Sequence of chain 1.C:
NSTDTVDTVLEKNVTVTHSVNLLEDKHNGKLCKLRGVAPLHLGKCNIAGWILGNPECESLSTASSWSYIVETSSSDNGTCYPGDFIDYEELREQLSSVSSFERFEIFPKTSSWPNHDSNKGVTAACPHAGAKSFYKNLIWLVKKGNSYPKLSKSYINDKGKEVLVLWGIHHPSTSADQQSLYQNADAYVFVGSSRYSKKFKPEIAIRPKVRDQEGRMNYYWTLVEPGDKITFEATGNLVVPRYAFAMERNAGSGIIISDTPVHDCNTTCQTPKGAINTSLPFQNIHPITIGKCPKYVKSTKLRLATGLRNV

Binding-site contacts:
Ligand atom C4 contacts residue GLY55 of chain 1.C at 4.5 Å.
Ligand atom C2 contacts residue ARG54 of chain 1.C at 4.4 Å.
Ligand atom C2 contacts residue GLY55 of chain 1.C at 3.8 Å.
Ligand atom C3 contacts residue GLY55 of chain 1.C at 4.5 Å.
Ligand atom C6 contacts residue ASN285 of chain 1.C at 3.5 Å.
Ligand atom O5 contacts residue GLY55 of chain 1.C at 4.5 Å.
Ligand atom C7 contacts residue ARG54 of chain 1.C at 4.1 Å.
Ligand atom C3 contacts residue ASN285 of chain 1.C at 3.7 Å.
Ligand atom O7 contacts residue GLY55 of chain 1.C at 3.4 Å (h-bond).
Ligand atom N2 contacts residue ASN285 of chain 1.C at 3.6 Å (h-bond).
Ligand atom C4 contacts residue ASN285 of chain 1.C at 3.6 Å.
Ligand atom C7 contacts residue ASN285 of chain 1.C at 4.4 Å.
Ligand atom C1 contacts residue ASN285 of chain 1.C at 1.4 Å.
Ligand atom O7 contacts residue ARG54 of chain 1.C at 3.0 Å.
Ligand atom C1 contacts residue GLY55 of chain 1.C at 4.2 Å.
Ligand atom O5 contacts residue ASN285 of chain 1.C at 1.7 Å (h-bond).
Ligand atom O3 contacts residue GLY55 of chain 1.C at 4.4 Å.
Ligand atom C5 contacts residue ASN285 of chain 1.C at 3.2 Å.
Ligand atom C2 contacts residue ASN285 of chain 1.C at 2.6 Å.
Ligand atom O3 contacts residue ARG54 of chain 1.C at 4.4 Å.
Ligand atom C7 contacts residue GLY55 of chain 1.C at 4.3 Å.
Ligand atom O6 contacts residue ASN285 of chain 1.C at 4.2 Å.

The protein below binds the small molecule below.
Small molecule (SMILES): CC(=O)N[C@@H]1[C@@H](O)[C@H](O)[C@@H](CO)O[C@H]1O